Binding-site contacts:
Ligand atom C9 contacts residue ASP226 of chain 2.B at 3.5 Å.
Ligand atom C18 contacts residue ALA229 of chain 2.B at 3.5 Å (hydrophobic).
Ligand atom C12 contacts residue GLY228 of chain 2.B at 3.6 Å.
Ligand atom C3 contacts residue THR85 of chain 2.B at 3.8 Å.
Ligand atom C11 contacts residue ASP38 of chain 2.B at 3.1 Å.
Ligand atom C26 contacts residue PRO118 of chain 2.B at 3.7 Å (hydrophobic).
Ligand atom C21 contacts residue SER230 of chain 2.B at 3.1 Å.
Ligand atom C11 contacts residue TYR83 of chain 2.B at 3.7 Å (hydrophobic).
Ligand atom C14 contacts residue ALA229 of chain 2.B at 3.7 Å (hydrophobic).
Ligand atom O8 contacts residue SER84 of chain 2.B at 3.6 Å.
Ligand atom C4 contacts residue THR85 of chain 2.B at 3.7 Å.
Ligand atom O30 contacts residue THR85 of chain 2.B at 3.8 Å.
Ligand atom C15 contacts residue ALA229 of chain 2.B at 3.9 Å (hydrophobic).
Ligand atom C6 contacts residue ASP38 of chain 2.B at 3.6 Å.
Ligand atom C20 contacts residue SER230 of chain 2.B at 3.6 Å.
Ligand atom C23 contacts residue SER230 of chain 2.B at 3.7 Å.
Ligand atom N7 contacts residue ASP226 of chain 2.B at 2.8 Å (salt-bridge).
Ligand atom C6 contacts residue ASP226 of chain 2.B at 3.8 Å.
Ligand atom C14 contacts residue GLY228 of chain 2.B at 3.8 Å.
Ligand atom C29 contacts residue GLN19 of chain 2.B at 3.9 Å.
Ligand atom C17 contacts residue MET303 of chain 2.B at 3.6 Å (hydrophobic).
Ligand atom C23 contacts residue GLY228 of chain 2.B at 3.4 Å.
Ligand atom C3 contacts residue TYR83 of chain 2.B at 3.7 Å (hydrophobic).
Ligand atom N1 contacts residue ASP38 of chain 2.B at 2.8 Å (salt-bridge).
Ligand atom C15 contacts residue THR85 of chain 2.B at 3.7 Å.
Ligand atom N7 contacts residue GLY40 of chain 2.B at 3.8 Å.
Ligand atom C27 contacts residue PRO118 of chain 2.B at 3.6 Å (hydrophobic).
Ligand atom O8 contacts residue THR85 of chain 2.B at 3.1 Å (h-bond).
Ligand atom C22 contacts residue SER230 of chain 2.B at 3.5 Å.
Ligand atom C16 contacts residue SER230 of chain 2.B at 3.9 Å.
Ligand atom N19 contacts residue SER230 of chain 2.B at 3.7 Å.
Ligand atom O8 contacts residue TYR83 of chain 2.B at 3.9 Å.
Ligand atom C14 contacts residue THR85 of chain 2.B at 3.7 Å.
Ligand atom C13 contacts residue ALA229 of chain 2.B at 3.7 Å (hydrophobic).
Ligand atom C2 contacts residue ASP38 of chain 2.B at 3.6 Å.
Ligand atom C17 contacts residue ALA229 of chain 2.B at 3.8 Å (hydrophobic).
Ligand atom C18 contacts residue MET303 of chain 2.B at 3.9 Å (hydrophobic).
Ligand atom C28 contacts residue ALA122 of chain 2.B at 3.8 Å (hydrophobic).
Ligand atom N7 contacts residue ASP38 of chain 2.B at 3.1 Å (salt-bridge).
Ligand atom C28 contacts residue PHE124 of chain 2.B at 3.9 Å (hydrophobic).

The small molecule below binds the protein below.
Small molecule (SMILES): [H]/N=C1/N[C@](C)(C(C)C)CC(=O)N1Cc1cccc(N2C[C@@H](c3ccccc3)CC2=O)c1

Sequence of chain 2.B:
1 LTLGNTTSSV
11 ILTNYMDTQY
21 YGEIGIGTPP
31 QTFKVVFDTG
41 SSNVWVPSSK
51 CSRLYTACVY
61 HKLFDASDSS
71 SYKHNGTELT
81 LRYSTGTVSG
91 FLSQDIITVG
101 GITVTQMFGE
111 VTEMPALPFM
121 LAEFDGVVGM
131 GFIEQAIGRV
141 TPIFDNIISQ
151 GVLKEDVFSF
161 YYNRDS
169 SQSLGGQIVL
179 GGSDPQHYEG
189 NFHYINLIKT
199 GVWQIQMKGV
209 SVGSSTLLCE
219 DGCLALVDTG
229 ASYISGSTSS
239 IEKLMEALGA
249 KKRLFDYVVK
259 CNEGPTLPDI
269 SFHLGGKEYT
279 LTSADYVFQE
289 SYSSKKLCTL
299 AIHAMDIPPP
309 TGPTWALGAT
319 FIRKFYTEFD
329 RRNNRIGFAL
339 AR